Binding-site contacts:
Ligand atom O7 contacts residue ASN20 of chain 1.C at 3.5 Å (h-bond).
Ligand atom C3 contacts residue ASN20 of chain 1.C at 3.8 Å.
Ligand atom C1 contacts residue ASN20 of chain 1.C at 1.4 Å.
Ligand atom N2 contacts residue ASN20 of chain 1.C at 2.9 Å (h-bond).
Ligand atom O6 contacts residue THR22 of chain 1.C at 4.0 Å.
Ligand atom C5 contacts residue ASN20 of chain 1.C at 3.7 Å.
Ligand atom C6 contacts residue THR22 of chain 1.C at 4.2 Å.
Ligand atom C8 contacts residue ASN20 of chain 1.C at 4.5 Å.
Ligand atom C2 contacts residue ASN20 of chain 1.C at 2.5 Å.
Ligand atom C4 contacts residue ASN20 of chain 1.C at 4.2 Å.
Ligand atom O5 contacts residue ASN20 of chain 1.C at 2.4 Å (h-bond).
Ligand atom C6 contacts residue ALA21 of chain 1.C at 4.0 Å (hydrophobic).
Ligand atom O5 contacts residue ALA21 of chain 1.C at 3.8 Å.
Ligand atom C7 contacts residue ASN20 of chain 1.C at 3.4 Å.
Ligand atom C5 contacts residue ALA21 of chain 1.C at 4.5 Å (hydrophobic).

Sequence of chain 1.C:
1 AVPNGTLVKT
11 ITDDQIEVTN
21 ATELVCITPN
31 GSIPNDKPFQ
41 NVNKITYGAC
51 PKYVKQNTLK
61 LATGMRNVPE

The small molecule below binds the protein below.
Small molecule (SMILES): CC(=O)N[C@@H]1[C@@H](O)[C@H](O)[C@@H](CO)O[C@H]1O